The protein below binds the small molecule below.
Small molecule (SMILES): CC[C@H](C)[C@@H]1NC(=O)[C@@H]2CSSC[C@H](NC(=O)CN)C(=O)N[C@@H](CSSC[C@@H](C(N)=O)NC(=O)[C@H](CC(C)C)NC(=O)[C@H](CC(=O)O)NC(=O)[C@@H]3CCCN3C(=O)[C@H](CC(N)=O)NC(=O)[C@H](CC(N)=O)NC(=O)[C@H](CC(C)C)NC1=O)C(=O)N[C@@H](CO)C(=O)N[C@@H](CCCN=C(N)N)C(=O)N1CCC[C@H]1C(=O)N1CCC[C@H]1C(=O)N2

Binding-site contacts:
Ligand atom NH2 contacts residue TYR186 of chain 1.D at 3.5 Å (h-bond).
Ligand atom C contacts residue TRP145 of chain 1.D at 3.4 Å (hydrophobic).
Ligand atom NH2 contacts residue LYS141 of chain 1.D at 3.6 Å.
Ligand atom CD contacts residue TRP145 of chain 1.D at 3.5 Å (hydrophobic).
Ligand atom N contacts residue TYR193 of chain 1.D at 3.6 Å.
Ligand atom CZ contacts residue TYR186 of chain 1.D at 3.3 Å (hydrophobic).
Ligand atom O contacts residue MET114 of chain 1.E at 2.9 Å.
Ligand atom OD1 contacts residue ARG77 of chain 1.E at 2.9 Å (salt-bridge).
Ligand atom CB contacts residue ASP162 of chain 1.E at 3.3 Å.
Ligand atom CB contacts residue SER165 of chain 1.E at 3.1 Å.
Ligand atom O contacts residue SER165 of chain 1.E at 3.2 Å (h-bond).
Ligand atom N contacts residue TRP145 of chain 1.D at 3.2 Å (h-bond).
Ligand atom CB contacts residue TYR193 of chain 1.D at 3.3 Å (hydrophobic).
Ligand atom CB contacts residue TRP145 of chain 1.D at 3.3 Å (hydrophobic).
Ligand atom CG contacts residue CYS189 of chain 1.D at 3.6 Å (hydrophobic).
Ligand atom CA contacts residue SER165 of chain 1.E at 3.0 Å.
Ligand atom CZ contacts residue ASP195 of chain 1.D at 3.5 Å.
Ligand atom C contacts residue TYR193 of chain 1.D at 3.6 Å (hydrophobic).
Ligand atom CD2 contacts residue VAL146 of chain 1.D at 3.6 Å (hydrophobic).
Ligand atom NE contacts residue TYR186 of chain 1.D at 2.5 Å (h-bond).
Ligand atom CA contacts residue TYR193 of chain 1.D at 3.4 Å (hydrophobic).
Ligand atom CD contacts residue TYR186 of chain 1.D at 3.1 Å (hydrophobic).
Ligand atom NH2 contacts residue ASP195 of chain 1.D at 3.3 Å (salt-bridge).
Ligand atom ND2 contacts residue GLU191 of chain 1.D at 3.2 Å (salt-bridge).
Ligand atom N contacts residue TYR186 of chain 1.D at 3.5 Å.
Ligand atom SG contacts residue TYR193 of chain 1.D at 3.4 Å.
Ligand atom O contacts residue TYR193 of chain 1.D at 3.4 Å (h-bond).
Ligand atom CA contacts residue TRP145 of chain 1.D at 3.5 Å (hydrophobic).
Ligand atom C contacts residue TYR186 of chain 1.D at 3.6 Å (hydrophobic).
Ligand atom CD1 contacts residue VAL106 of chain 1.E at 3.6 Å (hydrophobic).
Ligand atom CB contacts residue MET114 of chain 1.E at 3.5 Å (hydrophobic).
Ligand atom NH1 contacts residue ASP195 of chain 1.D at 2.9 Å (salt-bridge).
Ligand atom ND2 contacts residue TYR193 of chain 1.D at 2.9 Å (h-bond).
Ligand atom CG contacts residue TRP145 of chain 1.D at 3.5 Å (hydrophobic).
Ligand atom CD contacts residue TYR91 of chain 1.D at 3.6 Å (hydrophobic).
Ligand atom OD1 contacts residue CYS189 of chain 1.D at 3.5 Å (h-bond).
Ligand atom O contacts residue TYR186 of chain 1.D at 3.5 Å (h-bond).
Ligand atom ND2 contacts residue CYS189 of chain 1.D at 3.3 Å (h-bond).
Ligand atom CG contacts residue TYR193 of chain 1.D at 3.6 Å (hydrophobic).
Ligand atom C contacts residue MET114 of chain 1.E at 3.6 Å (hydrophobic).

Sequence of chain 1.D:
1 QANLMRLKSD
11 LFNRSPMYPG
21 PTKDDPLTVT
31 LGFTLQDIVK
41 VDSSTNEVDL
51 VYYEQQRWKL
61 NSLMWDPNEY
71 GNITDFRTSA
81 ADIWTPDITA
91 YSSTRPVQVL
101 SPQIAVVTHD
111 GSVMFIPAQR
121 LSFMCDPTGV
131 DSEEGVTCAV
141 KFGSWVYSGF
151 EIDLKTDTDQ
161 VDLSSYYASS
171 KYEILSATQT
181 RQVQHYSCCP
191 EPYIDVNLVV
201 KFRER

Sequence of chain 1.E:
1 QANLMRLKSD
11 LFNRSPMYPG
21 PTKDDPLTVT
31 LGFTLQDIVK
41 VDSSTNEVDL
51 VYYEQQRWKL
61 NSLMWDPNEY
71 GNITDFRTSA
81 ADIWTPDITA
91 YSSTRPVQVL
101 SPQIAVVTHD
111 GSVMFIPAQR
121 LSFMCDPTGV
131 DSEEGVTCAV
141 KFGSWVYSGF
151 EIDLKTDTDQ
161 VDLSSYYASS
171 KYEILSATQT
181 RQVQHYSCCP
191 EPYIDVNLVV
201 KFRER